Binding-site contacts:
Ligand atom C5A contacts residue ASN228 of chain 54.A at 4.0 Å.
Ligand atom C31 contacts residue PRO177 of chain 54.A at 3.9 Å (hydrophobic).
Ligand atom C3C contacts residue PHE135 of chain 54.A at 3.8 Å (hydrophobic).
Ligand atom C5B contacts residue ILE111 of chain 54.A at 3.9 Å (hydrophobic).
Ligand atom C3B contacts residue TRP203 of chain 54.A at 3.1 Å (hydrophobic).
Ligand atom C6B contacts residue ILE113 of chain 54.A at 4.0 Å (hydrophobic).
Ligand atom C4B contacts residue TRP203 of chain 54.A at 3.5 Å (hydrophobic).
Ligand atom C2B contacts residue TYR201 of chain 54.A at 3.5 Å (hydrophobic).
Ligand atom N3A contacts residue ASP112 of chain 54.A at 2.5 Å (salt-bridge).
Ligand atom C2A contacts residue TRP203 of chain 54.A at 3.6 Å (hydrophobic).
Ligand atom C31 contacts residue VAL179 of chain 54.A at 3.3 Å (hydrophobic).
Ligand atom N3A contacts residue THR114 of chain 54.A at 4.0 Å.
Ligand atom N2 contacts residue PHE155 of chain 54.A at 3.5 Å.
Ligand atom C2C contacts residue VAL192 of chain 54.A at 3.7 Å (hydrophobic).
Ligand atom O1A contacts residue ASN228 of chain 54.A at 3.7 Å.
Ligand atom C2B contacts residue TRP203 of chain 54.A at 4.0 Å (hydrophobic).
Ligand atom N3A contacts residue ILE113 of chain 54.A at 3.8 Å.
Ligand atom C4C contacts residue PHE135 of chain 54.A at 3.8 Å (hydrophobic).
Ligand atom O1 contacts residue PHE233 of chain 54.A at 3.1 Å.
Ligand atom C5 contacts residue PHE233 of chain 54.A at 4.0 Å (hydrophobic).
Ligand atom C5B contacts residue ILE113 of chain 54.A at 3.5 Å (hydrophobic).
Ligand atom N2 contacts residue PHE233 of chain 54.A at 3.7 Å.
Ligand atom C5A contacts residue ASP112 of chain 54.A at 4.0 Å.
Ligand atom C5C contacts residue ILE111 of chain 54.A at 3.8 Å (hydrophobic).
Ligand atom C6C contacts residue TYR201 of chain 54.A at 3.9 Å (hydrophobic).
Ligand atom C5 contacts residue PHE155 of chain 54.A at 3.9 Å (hydrophobic).
Ligand atom C5B contacts residue ASP112 of chain 54.A at 4.0 Å.
Ligand atom C4A contacts residue THR114 of chain 54.A at 3.5 Å.
Ligand atom C2C contacts residue PHE155 of chain 54.A at 3.9 Å (hydrophobic).
Ligand atom O1A contacts residue TRP203 of chain 54.A at 3.3 Å.
Ligand atom C5C contacts residue PHE135 of chain 54.A at 3.5 Å (hydrophobic).
Ligand atom C3B contacts residue ASN228 of chain 54.A at 4.0 Å.
Ligand atom C31 contacts residue ILE24 of chain 54.C at 3.6 Å (hydrophobic).
Ligand atom C4B contacts residue ILE113 of chain 54.A at 4.0 Å (hydrophobic).
Ligand atom O1B contacts residue TYR201 of chain 54.A at 3.4 Å.
Ligand atom C4C contacts residue VAL192 of chain 54.A at 3.5 Å (hydrophobic).
Ligand atom O1 contacts residue PHE155 of chain 54.A at 3.4 Å.
Ligand atom C4 contacts residue ILE24 of chain 54.C at 4.0 Å (hydrophobic).
Ligand atom C4A contacts residue ASP112 of chain 54.A at 2.6 Å.
Ligand atom C2A contacts residue ASP112 of chain 54.A at 3.8 Å.

Sequence of chain 55.C:
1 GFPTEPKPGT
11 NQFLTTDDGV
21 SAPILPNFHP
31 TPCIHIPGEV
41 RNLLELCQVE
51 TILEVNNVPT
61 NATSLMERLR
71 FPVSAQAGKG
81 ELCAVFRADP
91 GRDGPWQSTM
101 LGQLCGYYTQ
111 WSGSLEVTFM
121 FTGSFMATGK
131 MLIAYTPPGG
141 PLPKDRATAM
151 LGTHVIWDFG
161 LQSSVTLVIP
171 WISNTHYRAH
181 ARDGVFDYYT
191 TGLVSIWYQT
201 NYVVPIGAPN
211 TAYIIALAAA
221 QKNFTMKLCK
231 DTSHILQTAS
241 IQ

The small molecule below binds the protein below.
Small molecule (SMILES): Cc1cc(CCCCCCCOc2ccc(C3=NCCO3)cc2)on1

Sequence of chain 54.A:
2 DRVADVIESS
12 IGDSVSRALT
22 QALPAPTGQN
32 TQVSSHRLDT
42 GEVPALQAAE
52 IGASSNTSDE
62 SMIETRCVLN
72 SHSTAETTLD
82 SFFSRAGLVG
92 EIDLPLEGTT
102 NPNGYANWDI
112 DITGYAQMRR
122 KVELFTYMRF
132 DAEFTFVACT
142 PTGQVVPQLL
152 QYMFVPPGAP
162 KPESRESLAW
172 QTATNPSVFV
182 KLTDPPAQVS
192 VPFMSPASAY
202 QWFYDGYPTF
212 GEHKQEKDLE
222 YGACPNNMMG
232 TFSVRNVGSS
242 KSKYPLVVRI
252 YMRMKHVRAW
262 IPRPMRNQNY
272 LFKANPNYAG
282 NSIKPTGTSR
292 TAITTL

Sequence of chain 54.C:
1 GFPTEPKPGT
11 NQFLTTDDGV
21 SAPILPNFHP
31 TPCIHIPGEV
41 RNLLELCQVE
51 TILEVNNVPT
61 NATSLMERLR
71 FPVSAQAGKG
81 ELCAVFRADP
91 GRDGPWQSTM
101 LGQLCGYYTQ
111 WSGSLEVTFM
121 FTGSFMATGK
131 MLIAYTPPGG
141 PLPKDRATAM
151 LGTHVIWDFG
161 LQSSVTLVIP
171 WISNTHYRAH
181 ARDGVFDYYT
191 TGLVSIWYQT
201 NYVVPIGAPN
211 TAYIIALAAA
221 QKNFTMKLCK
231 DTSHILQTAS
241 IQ